Sequence of chain 54.C:
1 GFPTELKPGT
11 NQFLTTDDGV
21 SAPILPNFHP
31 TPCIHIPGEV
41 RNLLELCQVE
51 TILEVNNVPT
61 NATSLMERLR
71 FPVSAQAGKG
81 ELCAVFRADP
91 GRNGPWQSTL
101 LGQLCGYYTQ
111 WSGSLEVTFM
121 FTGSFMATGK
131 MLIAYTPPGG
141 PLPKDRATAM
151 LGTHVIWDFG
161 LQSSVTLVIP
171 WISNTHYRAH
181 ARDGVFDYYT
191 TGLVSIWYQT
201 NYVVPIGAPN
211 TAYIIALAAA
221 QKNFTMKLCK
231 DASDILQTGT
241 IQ

Sequence of chain 54.A:
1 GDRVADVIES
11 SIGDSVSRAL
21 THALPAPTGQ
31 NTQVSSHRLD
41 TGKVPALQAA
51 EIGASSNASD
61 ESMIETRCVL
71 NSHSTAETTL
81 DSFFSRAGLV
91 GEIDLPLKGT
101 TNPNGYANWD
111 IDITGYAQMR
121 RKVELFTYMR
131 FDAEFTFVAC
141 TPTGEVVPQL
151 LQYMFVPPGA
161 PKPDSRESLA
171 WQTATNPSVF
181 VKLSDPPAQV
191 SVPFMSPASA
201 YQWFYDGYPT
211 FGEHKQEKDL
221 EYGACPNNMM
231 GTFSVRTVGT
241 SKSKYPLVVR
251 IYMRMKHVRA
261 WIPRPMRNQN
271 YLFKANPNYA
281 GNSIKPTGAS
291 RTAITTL

Sequence of chain 55.C:
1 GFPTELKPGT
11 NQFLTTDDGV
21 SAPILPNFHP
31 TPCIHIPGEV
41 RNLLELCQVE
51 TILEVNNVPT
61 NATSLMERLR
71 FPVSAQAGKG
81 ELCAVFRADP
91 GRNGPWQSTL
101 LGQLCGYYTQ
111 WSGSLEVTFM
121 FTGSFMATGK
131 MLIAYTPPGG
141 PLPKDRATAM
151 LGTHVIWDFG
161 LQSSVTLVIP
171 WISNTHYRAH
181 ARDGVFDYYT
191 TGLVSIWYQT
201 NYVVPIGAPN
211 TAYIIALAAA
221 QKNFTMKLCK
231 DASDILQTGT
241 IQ

Binding-site contacts:
Ligand atom CAI contacts residue ASP112 of chain 54.A at 3.5 Å.
Ligand atom CAU contacts residue TYR201 of chain 54.A at 3.8 Å (hydrophobic).
Ligand atom CAT contacts residue TYR201 of chain 54.A at 3.5 Å (hydrophobic).
Ligand atom CAE contacts residue THR114 of chain 54.A at 3.5 Å.
Ligand atom CAI contacts residue TRP203 of chain 54.A at 3.6 Å (hydrophobic).
Ligand atom CAA contacts residue ILE24 of chain 54.C at 3.8 Å (hydrophobic).
Ligand atom CAM contacts residue VAL192 of chain 54.A at 3.3 Å (hydrophobic).
Ligand atom CAG contacts residue PHE233 of chain 54.A at 3.2 Å (hydrophobic).
Ligand atom CAK contacts residue MET195 of chain 54.A at 3.6 Å (hydrophobic).
Ligand atom OAB contacts residue ILE113 of chain 54.A at 3.2 Å (h-bond).
Ligand atom CAC contacts residue PHE137 of chain 54.A at 3.8 Å (hydrophobic).
Ligand atom OAW contacts residue MET195 of chain 54.A at 3.5 Å.
Ligand atom CAD contacts residue GLN202 of chain 54.A at 3.5 Å.
Ligand atom CAJ contacts residue ILE111 of chain 54.A at 3.3 Å (hydrophobic).
Ligand atom OAB contacts residue ASP112 of chain 54.A at 3.5 Å.
Ligand atom CAZ contacts residue MET195 of chain 54.A at 3.9 Å (hydrophobic).
Ligand atom CAU contacts residue TRP203 of chain 54.A at 3.7 Å (hydrophobic).
Ligand atom NBE contacts residue ASN228 of chain 54.A at 3.9 Å.
Ligand atom CAU contacts residue ASN228 of chain 54.A at 3.6 Å.
Ligand atom CAG contacts residue PHE137 of chain 54.A at 3.7 Å (hydrophobic).
Ligand atom CAI contacts residue THR114 of chain 54.A at 3.8 Å.
Ligand atom CAH contacts residue TRP203 of chain 54.A at 3.5 Å (hydrophobic).
Ligand atom CBC contacts residue TRP203 of chain 54.A at 3.2 Å (hydrophobic).
Ligand atom CAH contacts residue ASN228 of chain 54.A at 3.2 Å.
Ligand atom CAK contacts residue VAL192 of chain 54.A at 3.1 Å (hydrophobic).
Ligand atom CBC contacts residue ASN228 of chain 54.A at 3.9 Å.
Ligand atom CAE contacts residue ASP112 of chain 54.A at 3.7 Å.
Ligand atom CAA contacts residue PRO177 of chain 54.A at 3.8 Å (hydrophobic).
Ligand atom CAR contacts residue PHE135 of chain 54.A at 3.4 Å (hydrophobic).
Ligand atom CAP contacts residue ILE111 of chain 54.A at 3.8 Å (hydrophobic).
Ligand atom CAC contacts residue PHE233 of chain 54.A at 3.1 Å (hydrophobic).
Ligand atom NBE contacts residue TRP203 of chain 54.A at 3.2 Å.
Ligand atom CAL contacts residue ILE111 of chain 54.A at 3.6 Å (hydrophobic).
Ligand atom CAD contacts residue ASN228 of chain 54.A at 3.5 Å.
Ligand atom OAW contacts residue ILE111 of chain 54.A at 3.6 Å.
Ligand atom CAH contacts residue GLN202 of chain 54.A at 3.7 Å.
Ligand atom CAX contacts residue TRP203 of chain 54.A at 3.6 Å (hydrophobic).
Ligand atom CAM contacts residue ILE24 of chain 54.C at 3.7 Å (hydrophobic).
Ligand atom CAY contacts residue PHE155 of chain 54.A at 3.8 Å (hydrophobic).
Ligand atom CAN contacts residue PHE155 of chain 54.A at 3.6 Å (hydrophobic).

The protein below binds the small molecule below.
Small molecule (SMILES): Cc1cccc(-c2ccc(OCCCCCN3CCN(c4ccncc4)C3=O)cc2)c1